Binding-site contacts:
Ligand atom O5' contacts residue ASN19 of chain 3.A at 3.0 Å.
Ligand atom OP1 contacts residue ASN16 of chain 3.A at 1.1 Å (h-bond).
Ligand atom OP1 contacts residue ASN22 of chain 3.A at 2.6 Å (h-bond).
Ligand atom C6 contacts residue ARG26 of chain 3.A at 2.2 Å.
Ligand atom N6 contacts residue ARG26 of chain 3.A at 2.6 Å.
Ligand atom C8 contacts residue GLN20 of chain 3.A at 2.5 Å.
Ligand atom P contacts residue ASN16 of chain 3.A at 2.2 Å.
Ligand atom OP2 contacts residue GLY21 of chain 3.A at 2.3 Å (h-bond).
Ligand atom C4 contacts residue ARG26 of chain 3.A at 2.8 Å.
Ligand atom OP2 contacts residue ASN16 of chain 3.A at 2.9 Å (h-bond).
Ligand atom P contacts residue ILE17 of chain 3.A at 3.0 Å.
Ligand atom O4' contacts residue ASN16 of chain 3.A at 2.8 Å (h-bond).
Ligand atom P contacts residue GLN20 of chain 3.A at 2.0 Å.
Ligand atom C4 contacts residue VAL14 of chain 3.A at 3.1 Å (hydrophobic).
Ligand atom OP1 contacts residue GLN20 of chain 3.A at 2.7 Å.
Ligand atom C6 contacts residue VAL14 of chain 3.A at 2.9 Å (hydrophobic).
Ligand atom OP2 contacts residue ASN22 of chain 3.A at 2.7 Å (h-bond).
Ligand atom O3' contacts residue ASN19 of chain 3.A at 2.4 Å.
Ligand atom C1' contacts residue GLN20 of chain 3.A at 3.1 Å.
Ligand atom C5 contacts residue ARG26 of chain 3.A at 2.9 Å.
Ligand atom OP2 contacts residue GLN20 of chain 3.A at 1.9 Å (h-bond).
Ligand atom C5 contacts residue VAL14 of chain 3.A at 2.7 Å (hydrophobic).
Ligand atom P contacts residue ASN19 of chain 3.A at 3.0 Å.
Ligand atom C4' contacts residue ASN16 of chain 3.A at 2.9 Å.
Ligand atom C3' contacts residue GLN20 of chain 3.A at 2.9 Å.
Ligand atom C2' contacts residue GLN20 of chain 3.A at 2.7 Å.
Ligand atom OP1 contacts residue ILE17 of chain 3.A at 3.1 Å (h-bond).
Ligand atom OP1 contacts residue VAL24 of chain 3.A at 2.7 Å.
Ligand atom OP2 contacts residue ILE17 of chain 3.A at 2.1 Å.
Ligand atom OP1 contacts residue ARG15 of chain 3.A at 2.7 Å (salt-bridge).
Ligand atom OP2 contacts residue ASN19 of chain 3.A at 2.4 Å.
Ligand atom C3' contacts residue ASN22 of chain 3.A at 2.9 Å.
Ligand atom C2 contacts residue ARG26 of chain 3.A at 1.2 Å.
Ligand atom N1 contacts residue ARG26 of chain 3.A at 2.0 Å (salt-bridge).
Ligand atom C2' contacts residue ASN22 of chain 3.A at 2.7 Å.
Ligand atom N9 contacts residue GLN20 of chain 3.A at 3.1 Å (h-bond).
Ligand atom C5' contacts residue ASN19 of chain 3.A at 2.1 Å.
Ligand atom OP2 contacts residue GLU328 of chain 2.A at 3.0 Å (salt-bridge).
Ligand atom O3' contacts residue GLN20 of chain 3.A at 1.5 Å (h-bond).
Ligand atom N3 contacts residue ARG26 of chain 3.A at 1.8 Å (salt-bridge).

Sequence of chain 3.A:
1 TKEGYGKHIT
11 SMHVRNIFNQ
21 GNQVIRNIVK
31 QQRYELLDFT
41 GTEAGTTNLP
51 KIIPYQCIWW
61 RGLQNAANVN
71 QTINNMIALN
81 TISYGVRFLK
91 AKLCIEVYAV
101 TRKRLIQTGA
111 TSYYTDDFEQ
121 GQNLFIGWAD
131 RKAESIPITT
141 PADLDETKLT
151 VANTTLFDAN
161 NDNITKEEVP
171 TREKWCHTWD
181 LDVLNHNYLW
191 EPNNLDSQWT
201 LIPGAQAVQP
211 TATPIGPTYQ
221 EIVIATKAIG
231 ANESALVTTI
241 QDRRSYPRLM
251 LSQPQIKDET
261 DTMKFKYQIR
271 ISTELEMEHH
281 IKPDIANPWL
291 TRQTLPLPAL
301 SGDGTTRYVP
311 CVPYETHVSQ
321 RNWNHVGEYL

Sequence of chain 2.A:
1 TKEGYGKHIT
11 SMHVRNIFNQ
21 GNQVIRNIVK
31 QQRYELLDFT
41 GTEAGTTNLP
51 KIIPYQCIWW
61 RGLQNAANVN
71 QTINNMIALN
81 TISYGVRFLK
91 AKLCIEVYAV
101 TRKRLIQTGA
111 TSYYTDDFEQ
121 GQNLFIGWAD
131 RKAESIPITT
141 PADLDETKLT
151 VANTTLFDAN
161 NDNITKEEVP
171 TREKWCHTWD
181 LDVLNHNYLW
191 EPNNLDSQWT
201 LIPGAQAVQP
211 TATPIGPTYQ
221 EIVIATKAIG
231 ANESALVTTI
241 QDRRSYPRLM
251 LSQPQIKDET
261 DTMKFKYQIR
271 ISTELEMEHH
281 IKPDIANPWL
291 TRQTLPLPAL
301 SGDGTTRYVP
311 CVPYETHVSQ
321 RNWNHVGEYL

This protein binds this small molecule.
Small molecule (SMILES): Cc1cn([C@H]2C[C@H](O[P](=O)(O)OC[C@H]3O[C@@H](n4cnc5c4NC=NC5N)C[C@@H]3O[P](=O)(O)OC[C@H]3O[C@@H](n4cnc5c4NC=NC5N)C[C@@H]3O)[C@@H](CO[P](=O)(O)O[C@H]3C[C@H](n4cnc5c4NC=NC5N)O[C@@H]3CO[P](=O)(O)O[C@H]3C[C@H](n4cnc5c4NC=NC5N)O[C@@H]3COP(=O)=O)O2)c(=O)[nH]c1=O.Nc1nc2c(ncn2[C@H]2C[C@H](O)[C@@H](CO[PH](=O)O)O2)c(=O)[nH]1